This small molecule binds to this protein.
Small molecule (SMILES): CC(=O)N[C@H]1[C@H](O[C@H]2[C@H](O)[C@@H](NC(C)=O)CO[C@@H]2CO)O[C@H](CO)[C@@H](O[C@@H]2O[C@H](CO[C@H]3O[C@H](CO)[C@@H](O)[C@H](O[C@H]4O[C@H](CO)[C@@H](O)[C@H](O)[C@@H]4O)[C@@H]3O)[C@@H](O)[C@H](O[C@H]3O[C@H](CO)[C@@H](O)[C@H](O)[C@@H]3O)[C@@H]2O)[C@@H]1O

Sequence of chain 1.B:
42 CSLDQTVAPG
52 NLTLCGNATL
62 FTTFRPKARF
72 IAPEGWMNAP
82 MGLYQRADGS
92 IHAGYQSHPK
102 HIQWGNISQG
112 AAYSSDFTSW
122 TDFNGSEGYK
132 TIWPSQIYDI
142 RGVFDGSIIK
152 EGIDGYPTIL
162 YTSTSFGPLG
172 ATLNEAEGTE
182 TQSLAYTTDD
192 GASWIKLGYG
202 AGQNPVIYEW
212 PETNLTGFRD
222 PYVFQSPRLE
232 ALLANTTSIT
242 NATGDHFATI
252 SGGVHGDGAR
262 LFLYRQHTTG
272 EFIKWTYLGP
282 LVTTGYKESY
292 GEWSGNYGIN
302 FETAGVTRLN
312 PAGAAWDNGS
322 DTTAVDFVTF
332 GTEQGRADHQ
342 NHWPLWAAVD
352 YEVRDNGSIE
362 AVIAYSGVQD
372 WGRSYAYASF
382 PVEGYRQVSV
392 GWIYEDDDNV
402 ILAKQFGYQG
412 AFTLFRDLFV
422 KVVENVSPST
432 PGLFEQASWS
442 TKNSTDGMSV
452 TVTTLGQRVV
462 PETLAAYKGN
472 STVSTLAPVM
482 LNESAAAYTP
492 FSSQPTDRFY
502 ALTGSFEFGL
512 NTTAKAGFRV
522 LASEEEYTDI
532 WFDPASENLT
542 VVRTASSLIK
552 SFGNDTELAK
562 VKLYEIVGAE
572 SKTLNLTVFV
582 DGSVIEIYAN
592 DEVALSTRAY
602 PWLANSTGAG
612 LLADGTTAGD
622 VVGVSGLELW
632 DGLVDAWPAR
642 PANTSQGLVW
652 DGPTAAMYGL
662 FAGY

Binding-site contacts:
Ligand atom C7 contacts residue ASN58 of chain 1.B at 3.5 Å.
Ligand atom O3 contacts residue TRP651 of chain 1.B at 3.4 Å.
Ligand atom O5 contacts residue LYS405 of chain 1.B at 3.9 Å.
Ligand atom O2 contacts residue GLY203 of chain 2.B at 3.9 Å.
Ligand atom O5 contacts residue TRP651 of chain 1.B at 3.4 Å.
Ligand atom C2 contacts residue LEU649 of chain 1.B at 4.0 Å (hydrophobic).
Ligand atom C6 contacts residue PRO654 of chain 1.B at 3.7 Å (hydrophobic).
Ligand atom C1 contacts residue ASN58 of chain 1.B at 1.4 Å.
Ligand atom C3 contacts residue ASN58 of chain 1.B at 3.7 Å.
Ligand atom O6 contacts residue TYR665 of chain 1.B at 3.8 Å.
Ligand atom C6 contacts residue TRP651 of chain 1.B at 3.9 Å (hydrophobic).
Ligand atom N2 contacts residue ASN58 of chain 1.B at 2.9 Å (h-bond).
Ligand atom C2 contacts residue ASN58 of chain 1.B at 2.4 Å.
Ligand atom C6 contacts residue VAL650 of chain 1.B at 3.5 Å (hydrophobic).
Ligand atom O3 contacts residue GLY203 of chain 2.B at 3.8 Å.
Ligand atom C4 contacts residue LEU649 of chain 1.B at 3.8 Å (hydrophobic).
Ligand atom O2 contacts residue ALA202 of chain 2.B at 3.5 Å.
Ligand atom O6 contacts residue TRP651 of chain 1.B at 3.9 Å.
Ligand atom O7 contacts residue ASN58 of chain 1.B at 3.7 Å.
Ligand atom C3 contacts residue TRP651 of chain 1.B at 4.0 Å (hydrophobic).
Ligand atom O7 contacts residue ALA202 of chain 2.B at 3.9 Å.
Ligand atom C6 contacts residue TYR209 of chain 2.B at 3.4 Å (hydrophobic).
Ligand atom O6 contacts residue LYS405 of chain 1.B at 3.1 Å (salt-bridge).
Ligand atom C2 contacts residue TRP651 of chain 1.B at 3.8 Å (hydrophobic).
Ligand atom O6 contacts residue VAL650 of chain 1.B at 4.0 Å.
Ligand atom O6 contacts residue PRO654 of chain 1.B at 3.1 Å.
Ligand atom O5 contacts residue ALA202 of chain 2.B at 3.8 Å.
Ligand atom O6 contacts residue TRP651 of chain 1.B at 4.0 Å.
Ligand atom O5 contacts residue TRP651 of chain 1.B at 3.4 Å.
Ligand atom C4 contacts residue GLY203 of chain 2.B at 3.6 Å.
Ligand atom C1 contacts residue TRP651 of chain 1.B at 3.8 Å (hydrophobic).
Ligand atom O5 contacts residue ASN58 of chain 1.B at 2.3 Å (h-bond).
Ligand atom O6 contacts residue TYR209 of chain 2.B at 3.3 Å (h-bond).
Ligand atom C4 contacts residue TRP651 of chain 1.B at 3.9 Å (hydrophobic).
Ligand atom O4 contacts residue TRP651 of chain 1.B at 3.7 Å.
Ligand atom C6 contacts residue LEU649 of chain 1.B at 3.9 Å (hydrophobic).
Ligand atom C5 contacts residue LEU649 of chain 1.B at 4.0 Å (hydrophobic).
Ligand atom O5 contacts residue LEU649 of chain 1.B at 3.5 Å.
Ligand atom C5 contacts residue ASN58 of chain 1.B at 3.6 Å.
Ligand atom C5 contacts residue TRP651 of chain 1.B at 3.9 Å (hydrophobic).

Sequence of chain 2.B:
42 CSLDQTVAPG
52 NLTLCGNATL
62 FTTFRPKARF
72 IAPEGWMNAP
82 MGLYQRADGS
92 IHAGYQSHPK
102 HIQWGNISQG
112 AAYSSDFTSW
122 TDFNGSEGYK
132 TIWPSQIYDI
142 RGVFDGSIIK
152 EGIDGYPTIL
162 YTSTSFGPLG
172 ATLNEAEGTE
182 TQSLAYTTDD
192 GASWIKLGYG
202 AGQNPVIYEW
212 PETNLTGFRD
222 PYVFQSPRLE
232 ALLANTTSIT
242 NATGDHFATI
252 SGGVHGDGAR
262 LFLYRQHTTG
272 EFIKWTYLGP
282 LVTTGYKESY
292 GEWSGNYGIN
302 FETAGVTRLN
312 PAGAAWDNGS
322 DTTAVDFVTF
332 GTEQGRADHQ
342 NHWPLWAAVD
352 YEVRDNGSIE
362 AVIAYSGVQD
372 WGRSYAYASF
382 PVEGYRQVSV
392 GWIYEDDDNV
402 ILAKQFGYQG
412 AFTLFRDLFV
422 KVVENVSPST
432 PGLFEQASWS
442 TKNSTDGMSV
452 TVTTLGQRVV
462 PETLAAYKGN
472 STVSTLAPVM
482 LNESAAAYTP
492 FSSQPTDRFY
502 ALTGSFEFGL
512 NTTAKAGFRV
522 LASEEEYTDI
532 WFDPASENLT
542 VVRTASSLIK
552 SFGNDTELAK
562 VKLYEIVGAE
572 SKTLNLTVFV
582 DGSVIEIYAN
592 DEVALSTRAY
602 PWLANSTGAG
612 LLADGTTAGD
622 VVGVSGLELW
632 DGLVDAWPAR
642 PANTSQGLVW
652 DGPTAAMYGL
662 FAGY